Binding-site contacts:
Ligand atom O10 contacts residue LEU74 of chain 1.C at 3.7 Å.
Ligand atom C6 contacts residue THR92 of chain 1.C at 3.6 Å.
Ligand atom C1 contacts residue THR92 of chain 1.C at 4.5 Å.
Ligand atom C4 contacts residue LEU74 of chain 1.C at 4.3 Å (hydrophobic).
Ligand atom C9 contacts residue LEU74 of chain 1.C at 3.9 Å (hydrophobic).
Ligand atom C9 contacts residue TYR89 of chain 1.C at 4.0 Å (hydrophobic).
Ligand atom C16 contacts residue GLU55 of chain 1.C at 4.1 Å.
Ligand atom C3 contacts residue LEU74 of chain 1.C at 4.1 Å (hydrophobic).
Ligand atom C13 contacts residue LEU74 of chain 1.C at 4.0 Å (hydrophobic).
Ligand atom O19 contacts residue SER57 of chain 1.C at 3.7 Å.
Ligand atom C6 contacts residue LEU74 of chain 1.C at 4.1 Å (hydrophobic).
Ligand atom C2 contacts residue LEU74 of chain 1.C at 3.9 Å (hydrophobic).
Ligand atom O10 contacts residue TYR89 of chain 1.C at 3.5 Å.
Ligand atom C5 contacts residue TYR89 of chain 1.C at 4.4 Å (hydrophobic).
Ligand atom C6 contacts residue GLY93 of chain 1.C at 3.9 Å.
Ligand atom O19 contacts residue ASP56 of chain 1.C at 4.4 Å.
Ligand atom C1 contacts residue LYS23 of chain 1.C at 3.7 Å.
Ligand atom C1 contacts residue LEU24 of chain 1.C at 3.8 Å (hydrophobic).
Ligand atom C2 contacts residue ASP72 of chain 1.C at 3.7 Å.
Ligand atom C14 contacts residue LEU74 of chain 1.C at 4.0 Å (hydrophobic).
Ligand atom C8 contacts residue THR92 of chain 1.C at 4.3 Å.
Ligand atom O15 contacts residue LEU74 of chain 1.C at 4.1 Å.
Ligand atom C18 contacts residue SER57 of chain 1.C at 4.3 Å.
Ligand atom C4 contacts residue THR92 of chain 1.C at 4.1 Å.
Ligand atom O19 contacts residue LEU74 of chain 1.C at 4.0 Å.
Ligand atom C5 contacts residue LEU74 of chain 1.C at 3.9 Å (hydrophobic).
Ligand atom C2 contacts residue LEU24 of chain 1.C at 3.9 Å (hydrophobic).
Ligand atom C18 contacts residue ASP56 of chain 1.C at 4.2 Å.
Ligand atom C1 contacts residue LEU74 of chain 1.C at 3.9 Å (hydrophobic).
Ligand atom C18 contacts residue GLU55 of chain 1.C at 3.5 Å.
Ligand atom O10 contacts residue THR92 of chain 1.C at 3.6 Å.
Ligand atom C1 contacts residue GLY93 of chain 1.C at 4.1 Å.
Ligand atom C6 contacts residue VAL25 of chain 1.C at 3.6 Å (hydrophobic).
Ligand atom C1 contacts residue VAL25 of chain 1.C at 3.5 Å (hydrophobic).
Ligand atom C5 contacts residue THR92 of chain 1.C at 3.4 Å.
Ligand atom C17 contacts residue GLU55 of chain 1.C at 3.3 Å.
Ligand atom C2 contacts residue LYS23 of chain 1.C at 3.8 Å.
Ligand atom C9 contacts residue THR92 of chain 1.C at 4.4 Å.
Ligand atom C6 contacts residue TYR89 of chain 1.C at 4.1 Å (hydrophobic).
Ligand atom O15 contacts residue SER57 of chain 1.C at 3.8 Å.

Sequence of chain 1.C:
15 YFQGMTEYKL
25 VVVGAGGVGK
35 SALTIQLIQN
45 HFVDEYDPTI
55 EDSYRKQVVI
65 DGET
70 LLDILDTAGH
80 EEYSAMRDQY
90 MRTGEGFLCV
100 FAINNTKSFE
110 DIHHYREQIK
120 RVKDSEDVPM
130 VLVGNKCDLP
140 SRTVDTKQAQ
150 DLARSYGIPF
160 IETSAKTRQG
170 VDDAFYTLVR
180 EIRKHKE

This protein binds this small molecule.
Small molecule (SMILES): O=C(NC[C@@H]1COc2ccccc2O1)c1ccco1